The small molecule below binds the protein below.
Small molecule (SMILES): CC(=O)N[C@H]1[C@H](O[C@H]2[C@H](O)[C@@H](NC(C)=O)CO[C@@H]2CO)O[C@H](CO)[C@@H](O[C@H]2O[C@H](CO)[C@@H](O)[C@H](O)[C@@H]2O)[C@@H]1O

Binding-site contacts:
Ligand atom C1 contacts residue GLY19 of chain 2.A at 3.6 Å.
Ligand atom C5 contacts residue ASN16 of chain 2.A at 3.7 Å.
Ligand atom O3 contacts residue LYS17 of chain 1.B at 4.0 Å.
Ligand atom O7 contacts residue VAL21 of chain 2.A at 4.1 Å.
Ligand atom N2 contacts residue ASN16 of chain 2.A at 2.9 Å (h-bond).
Ligand atom C5 contacts residue NAG1 of chain 1.E at 4.0 Å.
Ligand atom O5 contacts residue LYS17 of chain 1.B at 3.3 Å.
Ligand atom O4 contacts residue LYS17 of chain 1.B at 3.0 Å.
Ligand atom C3 contacts residue LYS17 of chain 1.B at 3.4 Å.
Ligand atom O6 contacts residue ASN16 of chain 1.B at 3.9 Å.
Ligand atom N2 contacts residue VAL21 of chain 2.A at 3.0 Å (h-bond).
Ligand atom C8 contacts residue ASN16 of chain 2.A at 3.8 Å.
Ligand atom C5 contacts residue GLY19 of chain 2.A at 3.7 Å.
Ligand atom C8 contacts residue THR5 of chain 2.A at 3.5 Å.
Ligand atom N2 contacts residue LYS17 of chain 1.B at 2.8 Å (salt-bridge).
Ligand atom O4 contacts residue LYS17 of chain 1.B at 3.2 Å (salt-bridge).
Ligand atom O7 contacts residue PHE10 of chain 2.A at 4.0 Å.
Ligand atom C2 contacts residue VAL21 of chain 2.A at 3.8 Å (hydrophobic).
Ligand atom C2 contacts residue LYS17 of chain 1.B at 3.6 Å.
Ligand atom C3 contacts residue ASN16 of chain 2.A at 3.8 Å.
Ligand atom O7 contacts residue LYS17 of chain 1.B at 4.1 Å.
Ligand atom C1 contacts residue ASN16 of chain 2.A at 1.4 Å.
Ligand atom C7 contacts residue ASN16 of chain 2.A at 3.7 Å.
Ligand atom C7 contacts residue VAL21 of chain 2.A at 4.0 Å (hydrophobic).
Ligand atom O5 contacts residue GLY19 of chain 2.A at 3.3 Å.
Ligand atom C1 contacts residue LYS17 of chain 1.B at 3.7 Å.
Ligand atom C1 contacts residue VAL21 of chain 2.A at 3.8 Å (hydrophobic).
Ligand atom O5 contacts residue ASN16 of chain 2.A at 2.4 Å (h-bond).
Ligand atom O6 contacts residue NAG1 of chain 1.E at 2.6 Å (h-bond).
Ligand atom C3 contacts residue VAL21 of chain 2.A at 3.9 Å (hydrophobic).
Ligand atom O5 contacts residue NAG1 of chain 1.E at 3.7 Å.
Ligand atom C7 contacts residue THR5 of chain 2.A at 3.7 Å.
Ligand atom C1 contacts residue LYS17 of chain 1.B at 3.5 Å.
Ligand atom C2 contacts residue LYS17 of chain 1.B at 3.5 Å.
Ligand atom C2 contacts residue ASN16 of chain 2.A at 2.4 Å.
Ligand atom O7 contacts residue THR5 of chain 2.A at 3.8 Å.
Ligand atom C6 contacts residue NAG1 of chain 1.E at 3.0 Å.
Ligand atom O6 contacts residue GLY19 of chain 1.B at 4.0 Å.
Ligand atom C5 contacts residue LYS17 of chain 1.B at 4.0 Å.
Ligand atom C7 contacts residue LYS17 of chain 1.B at 3.9 Å.

Sequence of chain 2.A:
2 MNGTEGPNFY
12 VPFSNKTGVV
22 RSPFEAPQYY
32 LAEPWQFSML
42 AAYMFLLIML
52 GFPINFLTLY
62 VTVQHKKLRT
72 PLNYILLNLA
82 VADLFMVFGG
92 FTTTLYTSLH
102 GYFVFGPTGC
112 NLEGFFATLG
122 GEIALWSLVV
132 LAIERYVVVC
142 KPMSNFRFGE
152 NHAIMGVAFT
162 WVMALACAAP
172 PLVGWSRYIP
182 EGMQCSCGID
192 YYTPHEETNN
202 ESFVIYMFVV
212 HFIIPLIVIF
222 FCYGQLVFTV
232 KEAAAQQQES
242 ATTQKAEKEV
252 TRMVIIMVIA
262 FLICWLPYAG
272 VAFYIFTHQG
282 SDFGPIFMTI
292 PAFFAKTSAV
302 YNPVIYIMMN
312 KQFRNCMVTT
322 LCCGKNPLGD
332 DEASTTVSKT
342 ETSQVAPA

Sequence of chain 1.B:
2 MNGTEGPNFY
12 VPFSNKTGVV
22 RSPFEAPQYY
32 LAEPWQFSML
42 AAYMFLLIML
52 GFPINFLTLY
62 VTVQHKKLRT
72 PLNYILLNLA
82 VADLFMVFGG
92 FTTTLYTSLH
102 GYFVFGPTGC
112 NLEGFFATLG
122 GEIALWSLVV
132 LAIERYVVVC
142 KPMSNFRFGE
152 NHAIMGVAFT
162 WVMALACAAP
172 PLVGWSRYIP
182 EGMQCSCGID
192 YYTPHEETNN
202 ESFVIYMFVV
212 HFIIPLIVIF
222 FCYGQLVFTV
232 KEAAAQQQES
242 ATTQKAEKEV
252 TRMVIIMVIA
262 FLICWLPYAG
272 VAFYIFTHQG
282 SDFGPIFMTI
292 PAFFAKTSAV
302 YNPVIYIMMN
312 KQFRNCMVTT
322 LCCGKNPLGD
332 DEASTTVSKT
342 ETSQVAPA